Binding-site contacts:
Ligand atom C2 contacts residue ASN138 of chain 1.G at 2.5 Å.
Ligand atom O5 contacts residue ASN138 of chain 1.G at 2.4 Å (h-bond).
Ligand atom C6 contacts residue MET141 of chain 1.G at 3.7 Å (hydrophobic).
Ligand atom N2 contacts residue TRP136 of chain 1.G at 4.0 Å.
Ligand atom O6 contacts residue ASN138 of chain 1.G at 4.5 Å.
Ligand atom C5 contacts residue THR140 of chain 1.G at 4.3 Å.
Ligand atom O7 contacts residue ASN138 of chain 1.G at 3.9 Å.
Ligand atom C4 contacts residue ASN138 of chain 1.G at 4.2 Å.
Ligand atom C7 contacts residue ASN138 of chain 1.G at 3.6 Å.
Ligand atom C3 contacts residue ASN138 of chain 1.G at 3.8 Å.
Ligand atom C7 contacts residue TRP136 of chain 1.G at 4.0 Å (hydrophobic).
Ligand atom N2 contacts residue ASN138 of chain 1.G at 2.9 Å (h-bond).
Ligand atom O6 contacts residue MET141 of chain 1.G at 3.3 Å.
Ligand atom C8 contacts residue PHE127 of chain 1.G at 3.8 Å (hydrophobic).
Ligand atom O5 contacts residue THR140 of chain 1.G at 4.3 Å.
Ligand atom C1 contacts residue THR140 of chain 1.G at 3.9 Å.
Ligand atom C5 contacts residue ASN138 of chain 1.G at 3.7 Å.
Ligand atom C8 contacts residue TRP136 of chain 1.G at 3.6 Å (hydrophobic).
Ligand atom C1 contacts residue ASN138 of chain 1.G at 1.4 Å.

The small molecule below binds the protein below.
Small molecule (SMILES): CC(=O)N[C@@H]1[C@@H](O)[C@H](O)[C@@H](CO)O[C@H]1O

Sequence of chain 1.G:
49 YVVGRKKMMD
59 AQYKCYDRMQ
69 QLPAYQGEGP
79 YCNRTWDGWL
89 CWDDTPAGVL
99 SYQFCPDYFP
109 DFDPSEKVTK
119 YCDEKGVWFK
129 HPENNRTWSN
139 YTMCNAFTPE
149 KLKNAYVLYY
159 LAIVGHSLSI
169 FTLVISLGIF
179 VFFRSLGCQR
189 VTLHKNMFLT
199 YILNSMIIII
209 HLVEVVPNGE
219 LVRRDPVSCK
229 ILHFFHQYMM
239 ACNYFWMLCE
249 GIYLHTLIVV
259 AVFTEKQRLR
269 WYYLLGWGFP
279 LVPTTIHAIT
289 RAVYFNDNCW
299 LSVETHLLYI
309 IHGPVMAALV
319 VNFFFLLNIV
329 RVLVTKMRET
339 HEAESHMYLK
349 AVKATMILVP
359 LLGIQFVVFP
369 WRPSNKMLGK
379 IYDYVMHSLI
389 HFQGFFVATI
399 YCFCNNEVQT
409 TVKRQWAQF